Binding-site contacts:
Ligand atom C6 contacts residue ASP227 of chain 1.F at 3.5 Å.
Ligand atom C4A contacts residue ARG253 of chain 1.F at 2.9 Å.
Ligand atom CA contacts residue ARG253 of chain 1.F at 3.6 Å.
Ligand atom OP4 contacts residue THR121 of chain 1.F at 3.6 Å.
Ligand atom C2 contacts residue HIS150 of chain 1.F at 3.8 Å.
Ligand atom O3 contacts residue ASN202 of chain 1.F at 3.1 Å.
Ligand atom OP2 contacts residue ARG253 of chain 1.F at 3.0 Å (salt-bridge).
Ligand atom C5A contacts residue SER122 of chain 1.F at 3.8 Å.
Ligand atom O contacts residue ARG408 of chain 1.F at 3.3 Å (salt-bridge).
Ligand atom OXT contacts residue ARG408 of chain 1.F at 2.8 Å (salt-bridge).
Ligand atom OP3 contacts residue SER122 of chain 1.F at 2.8 Å (h-bond).
Ligand atom C2 contacts residue ASP227 of chain 1.F at 3.4 Å.
Ligand atom P contacts residue ARG253 of chain 1.F at 3.1 Å.
Ligand atom C contacts residue ALA51 of chain 1.F at 3.6 Å (hydrophobic).
Ligand atom N1 contacts residue ASP227 of chain 1.F at 2.6 Å (salt-bridge).
Ligand atom C5 contacts residue HIS150 of chain 1.F at 3.7 Å.
Ligand atom OP2 contacts residue HIS252 of chain 1.F at 3.0 Å (h-bond).
Ligand atom C6 contacts residue HIS150 of chain 1.F at 3.8 Å.
Ligand atom O3 contacts residue GLN230 of chain 1.F at 3.6 Å.
Ligand atom O contacts residue ALA51 of chain 1.F at 3.8 Å.
Ligand atom OP2 contacts residue ASN120 of chain 1.F at 3.4 Å.
Ligand atom OP3 contacts residue THR121 of chain 1.F at 3.3 Å (h-bond).
Ligand atom OP3 contacts residue ASN120 of chain 1.F at 3.2 Å.
Ligand atom C6 contacts residue THR121 of chain 1.F at 3.6 Å.
Ligand atom OP2 contacts residue SER250 of chain 1.F at 2.5 Å (h-bond).
Ligand atom P contacts residue SER250 of chain 1.F at 3.7 Å.
Ligand atom C5A contacts residue HIS150 of chain 1.F at 3.6 Å.
Ligand atom C4 contacts residue HIS150 of chain 1.F at 3.6 Å.
Ligand atom OP2 contacts residue THR121 of chain 1.F at 3.7 Å.
Ligand atom OXT contacts residue ASN202 of chain 1.F at 3.1 Å (h-bond).
Ligand atom OP4 contacts residue ARG253 of chain 1.F at 3.0 Å (salt-bridge).
Ligand atom C contacts residue ARG408 of chain 1.F at 3.6 Å.
Ligand atom C4A contacts residue HIS150 of chain 1.F at 3.8 Å.
Ligand atom OP1 contacts residue THR304 of chain 2.F at 2.8 Å (h-bond).
Ligand atom O contacts residue ALA52 of chain 1.F at 3.5 Å.
Ligand atom N contacts residue HIS150 of chain 1.F at 3.5 Å.
Ligand atom CA contacts residue ALA51 of chain 1.F at 3.8 Å (hydrophobic).
Ligand atom C2A contacts residue ASP227 of chain 1.F at 3.4 Å.
Ligand atom OP1 contacts residue GLY303 of chain 2.F at 3.7 Å.
Ligand atom OP1 contacts residue ARG253 of chain 1.F at 3.0 Å (salt-bridge).

Sequence of chain 1.F:
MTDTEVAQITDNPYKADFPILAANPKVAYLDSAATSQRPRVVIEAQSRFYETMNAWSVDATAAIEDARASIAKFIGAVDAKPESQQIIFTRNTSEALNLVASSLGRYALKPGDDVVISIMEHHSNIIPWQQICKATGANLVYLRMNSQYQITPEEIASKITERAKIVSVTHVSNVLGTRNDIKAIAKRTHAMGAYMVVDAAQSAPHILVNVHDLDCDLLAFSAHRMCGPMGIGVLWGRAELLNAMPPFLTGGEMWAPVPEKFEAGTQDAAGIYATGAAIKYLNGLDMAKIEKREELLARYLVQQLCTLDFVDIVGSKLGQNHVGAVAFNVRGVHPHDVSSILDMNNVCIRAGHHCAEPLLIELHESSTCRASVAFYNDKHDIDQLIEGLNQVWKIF

A protein and the small-molecule ligand that binds it are described below.
Small molecule (SMILES): Cc1ncc(COP(=O)(O)O)c(CNCC(=O)O)c1O

Sequence of chain 2.F:
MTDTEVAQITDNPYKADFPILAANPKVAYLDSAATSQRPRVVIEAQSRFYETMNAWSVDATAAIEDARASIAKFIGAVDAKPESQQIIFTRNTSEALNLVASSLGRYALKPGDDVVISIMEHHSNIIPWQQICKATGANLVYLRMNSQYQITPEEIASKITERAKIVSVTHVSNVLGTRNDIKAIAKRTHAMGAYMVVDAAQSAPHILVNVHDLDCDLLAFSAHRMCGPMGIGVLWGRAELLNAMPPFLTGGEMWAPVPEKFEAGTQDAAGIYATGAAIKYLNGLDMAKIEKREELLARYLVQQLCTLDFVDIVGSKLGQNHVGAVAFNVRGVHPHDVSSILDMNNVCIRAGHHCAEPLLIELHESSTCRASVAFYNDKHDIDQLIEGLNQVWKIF